Sequence of chain 1.A:
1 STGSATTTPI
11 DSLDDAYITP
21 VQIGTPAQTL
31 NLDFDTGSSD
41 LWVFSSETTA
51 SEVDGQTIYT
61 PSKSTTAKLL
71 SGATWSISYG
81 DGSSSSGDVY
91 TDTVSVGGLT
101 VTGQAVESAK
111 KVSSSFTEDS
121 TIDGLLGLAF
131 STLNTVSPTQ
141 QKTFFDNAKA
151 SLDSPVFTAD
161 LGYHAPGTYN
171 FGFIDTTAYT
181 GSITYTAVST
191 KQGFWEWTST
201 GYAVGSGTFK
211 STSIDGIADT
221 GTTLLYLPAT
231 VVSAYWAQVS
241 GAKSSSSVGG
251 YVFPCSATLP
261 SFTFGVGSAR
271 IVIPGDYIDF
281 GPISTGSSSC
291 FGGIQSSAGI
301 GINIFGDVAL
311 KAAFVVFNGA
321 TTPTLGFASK

Binding-site contacts:
Ligand atom O contacts residue ASP35 of chain 1.A at 2.7 Å (salt-bridge).
Ligand atom O1 contacts residue TYR79 of chain 1.A at 3.6 Å.
Ligand atom CG21 contacts residue LEU133 of chain 1.A at 3.9 Å (hydrophobic).
Ligand atom CD1 contacts residue ASP33 of chain 1.A at 3.4 Å.
Ligand atom CD2 contacts residue TYR79 of chain 1.A at 3.5 Å (hydrophobic).
Ligand atom N1 contacts residue ASP219 of chain 1.A at 3.4 Å (salt-bridge).
Ligand atom CD1 contacts residue GLY221 of chain 1.A at 3.8 Å.
Ligand atom N3 contacts residue SER78 of chain 1.A at 2.9 Å (h-bond).
Ligand atom CA1 contacts residue GLY37 of chain 1.A at 3.5 Å.
Ligand atom N contacts residue GLY221 of chain 1.A at 3.3 Å (h-bond).
Ligand atom C2 contacts residue SER78 of chain 1.A at 3.8 Å.
Ligand atom CG21 contacts residue PHE194 of chain 1.A at 3.8 Å (hydrophobic).
Ligand atom CD1 contacts residue LEU125 of chain 1.A at 3.8 Å (hydrophobic).
Ligand atom CA2 contacts residue SER78 of chain 1.A at 3.6 Å.
Ligand atom CB contacts residue GLY221 of chain 1.A at 2.7 Å.
Ligand atom CD11 contacts residue ILE77 of chain 1.A at 3.5 Å (hydrophobic).
Ligand atom CG2 contacts residue ASP219 of chain 1.A at 3.5 Å.
Ligand atom CG contacts residue GLY221 of chain 1.A at 3.5 Å.
Ligand atom N contacts residue THR222 of chain 1.A at 3.4 Å (h-bond).
Ligand atom O contacts residue ASP219 of chain 1.A at 3.0 Å (salt-bridge).
Ligand atom O1 contacts residue GLY80 of chain 1.A at 3.0 Å (h-bond).
Ligand atom CG contacts residue ASP81 of chain 1.A at 3.5 Å.
Ligand atom CD11 contacts residue LEU133 of chain 1.A at 3.5 Å (hydrophobic).
Ligand atom O contacts residue GLY221 of chain 1.A at 3.7 Å.
Ligand atom C contacts residue ASP35 of chain 1.A at 3.3 Å.
Ligand atom C contacts residue TYR79 of chain 1.A at 3.5 Å (hydrophobic).
Ligand atom N2 contacts residue GLY37 of chain 1.A at 3.3 Å (h-bond).
Ligand atom CZ contacts residue TYR79 of chain 1.A at 3.4 Å (hydrophobic).
Ligand atom CB3 contacts residue SER78 of chain 1.A at 3.9 Å.
Ligand atom CM contacts residue SER78 of chain 1.A at 3.8 Å.
Ligand atom N1 contacts residue GLY37 of chain 1.A at 3.8 Å.
Ligand atom CZ1 contacts residue ILE300 of chain 1.A at 3.7 Å (hydrophobic).
Ligand atom CG2 contacts residue ILE304 of chain 1.A at 3.6 Å (hydrophobic).
Ligand atom CB contacts residue ASP35 of chain 1.A at 3.8 Å.
Ligand atom CD2 contacts residue ASP81 of chain 1.A at 3.3 Å.
Ligand atom CE1 contacts residue GLY80 of chain 1.A at 3.8 Å.
Ligand atom CG2 contacts residue ILE217 of chain 1.A at 3.4 Å (hydrophobic).
Ligand atom CA3 contacts residue SER78 of chain 1.A at 3.8 Å.
Ligand atom CZ1 contacts residue GLY80 of chain 1.A at 3.9 Å.
Ligand atom CA contacts residue GLY221 of chain 1.A at 3.6 Å.

The small molecule below binds the protein below.
Small molecule (SMILES): CC[C@H](C)[C@H](NC(=O)[C@@H](NC[C@H](O)[C@@H](N)CC(C)C)C(C)C)C(=O)N[C@@H](Cc1ccccc1)C(=O)OC